Sequence of chain 1.E:
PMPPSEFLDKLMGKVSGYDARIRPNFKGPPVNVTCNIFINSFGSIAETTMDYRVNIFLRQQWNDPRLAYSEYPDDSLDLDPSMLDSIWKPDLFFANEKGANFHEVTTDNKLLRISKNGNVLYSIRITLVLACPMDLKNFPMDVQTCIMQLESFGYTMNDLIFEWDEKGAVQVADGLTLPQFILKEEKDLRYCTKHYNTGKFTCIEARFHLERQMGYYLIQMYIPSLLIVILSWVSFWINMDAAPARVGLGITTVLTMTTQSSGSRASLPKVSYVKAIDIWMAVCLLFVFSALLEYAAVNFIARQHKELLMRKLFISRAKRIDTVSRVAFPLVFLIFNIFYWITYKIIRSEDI

Binding-site contacts:
Ligand atom C6 contacts residue PRO59 of chain 1.E at 3.8 Å (hydrophobic).
Ligand atom N2 contacts residue ASN62 of chain 1.E at 3.7 Å.
Ligand atom C1 contacts residue ASN62 of chain 1.E at 3.3 Å.
Ligand atom C2 contacts residue ASN62 of chain 1.E at 3.5 Å.
Ligand atom O6 contacts residue PRO59 of chain 1.E at 4.0 Å.
Ligand atom O5 contacts residue PRO60 of chain 1.E at 3.6 Å.
Ligand atom C7 contacts residue ASN62 of chain 1.E at 4.2 Å.
Ligand atom C5 contacts residue PRO60 of chain 1.E at 4.3 Å (hydrophobic).
Ligand atom O6 contacts residue VAL61 of chain 1.E at 4.4 Å.
Ligand atom O5 contacts residue ASN62 of chain 1.E at 4.0 Å.
Ligand atom O7 contacts residue ASN62 of chain 1.E at 4.3 Å.
Ligand atom O6 contacts residue PRO60 of chain 1.E at 3.9 Å.
Ligand atom C6 contacts residue PRO60 of chain 1.E at 3.8 Å (hydrophobic).

A small-molecule ligand and the protein it binds are described below.
Small molecule (SMILES): CC(=O)N[C@@H]1[C@@H](O)[C@H](O)[C@@H](CO)O[C@H]1O